Sequence of chain 1.Y:
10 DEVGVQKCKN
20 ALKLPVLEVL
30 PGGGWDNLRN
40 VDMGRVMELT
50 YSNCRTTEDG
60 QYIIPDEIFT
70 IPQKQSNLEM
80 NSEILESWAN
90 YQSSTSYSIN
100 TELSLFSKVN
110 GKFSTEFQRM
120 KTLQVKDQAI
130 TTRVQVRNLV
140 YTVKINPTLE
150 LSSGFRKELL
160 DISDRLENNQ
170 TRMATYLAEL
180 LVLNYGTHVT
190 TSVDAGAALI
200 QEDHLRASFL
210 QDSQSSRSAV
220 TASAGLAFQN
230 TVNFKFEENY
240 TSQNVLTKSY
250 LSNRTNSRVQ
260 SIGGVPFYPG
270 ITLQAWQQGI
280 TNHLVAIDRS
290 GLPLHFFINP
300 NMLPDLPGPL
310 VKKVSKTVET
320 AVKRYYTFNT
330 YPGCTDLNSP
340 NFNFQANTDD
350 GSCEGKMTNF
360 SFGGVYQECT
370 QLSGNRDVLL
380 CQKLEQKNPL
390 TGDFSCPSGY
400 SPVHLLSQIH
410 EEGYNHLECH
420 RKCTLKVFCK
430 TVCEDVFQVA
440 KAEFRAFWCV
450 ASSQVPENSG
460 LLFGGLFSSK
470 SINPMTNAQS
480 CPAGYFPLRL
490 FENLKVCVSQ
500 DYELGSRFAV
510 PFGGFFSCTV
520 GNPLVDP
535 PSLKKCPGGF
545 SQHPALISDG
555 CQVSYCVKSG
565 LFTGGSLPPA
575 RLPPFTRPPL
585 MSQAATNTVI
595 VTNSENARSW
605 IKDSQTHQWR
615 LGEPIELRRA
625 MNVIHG

Binding-site contacts:
Ligand atom C7 contacts residue ARG205 of chain 1.Y at 4.4 Å.
Ligand atom O6 contacts residue PHE208 of chain 1.Y at 4.0 Å.
Ligand atom O6 contacts residue SER207 of chain 1.Y at 3.8 Å.
Ligand atom N2 contacts residue SER251 of chain 1.Y at 4.1 Å.
Ligand atom C7 contacts residue SER251 of chain 1.Y at 3.1 Å.
Ligand atom O6 contacts residue ASP211 of chain 1.Y at 3.9 Å.
Ligand atom C7 contacts residue ASN252 of chain 1.Y at 4.0 Å.
Ligand atom O7 contacts residue SER251 of chain 1.Y at 2.5 Å (h-bond).
Ligand atom O5 contacts residue ASN252 of chain 1.Y at 2.4 Å (h-bond).
Ligand atom C2 contacts residue ASN252 of chain 1.Y at 2.5 Å.
Ligand atom C1 contacts residue PHE208 of chain 1.Y at 4.4 Å (hydrophobic).
Ligand atom N2 contacts residue ASN252 of chain 1.Y at 3.0 Å (h-bond).
Ligand atom C1 contacts residue ASN252 of chain 1.Y at 1.4 Å.
Ligand atom C8 contacts residue SER251 of chain 1.Y at 3.4 Å.
Ligand atom C8 contacts residue ARG205 of chain 1.Y at 3.7 Å.
Ligand atom O5 contacts residue PHE208 of chain 1.Y at 3.5 Å.
Ligand atom C3 contacts residue ASN252 of chain 1.Y at 3.8 Å.
Ligand atom C6 contacts residue PHE208 of chain 1.Y at 4.0 Å (hydrophobic).
Ligand atom C5 contacts residue PHE208 of chain 1.Y at 4.4 Å (hydrophobic).
Ligand atom N2 contacts residue ARG205 of chain 1.Y at 4.0 Å.
Ligand atom C4 contacts residue ASN252 of chain 1.Y at 4.3 Å.
Ligand atom C5 contacts residue ASN252 of chain 1.Y at 3.7 Å.

A protein and the small-molecule ligand that binds it are described below.
Small molecule (SMILES): CC(=O)N[C@H]1[C@H](O[C@H]2[C@H](O)[C@@H](NC(C)=O)CO[C@@H]2CO)O[C@H](CO)[C@@H](O)[C@@H]1O